Binding-site contacts:
Ligand atom OGS contacts residue GLY354 of chain 1.A at 3.1 Å (h-bond).
Ligand atom OK contacts residue GLY352 of chain 1.A at 3.2 Å.
Ligand atom CBS contacts residue HIS168 of chain 1.A at 3.4 Å.
Ligand atom NK contacts residue HIS168 of chain 1.A at 3.6 Å.
Ligand atom OK contacts residue ASP353 of chain 1.A at 3.0 Å (salt-bridge).
Ligand atom CKY contacts residue SER351 of chain 1.A at 3.4 Å.
Ligand atom CIB contacts residue PHE58 of chain 1.A at 3.5 Å (hydrophobic).
Ligand atom C2B contacts residue TYR166 of chain 1.A at 3.7 Å (hydrophobic).
Ligand atom CIB contacts residue TYR166 of chain 1.A at 3.5 Å (hydrophobic).
Ligand atom CBY contacts residue PHE181 of chain 1.A at 3.5 Å (hydrophobic).
Ligand atom OS contacts residue HIS168 of chain 1.A at 3.4 Å.
Ligand atom CS contacts residue ASP353 of chain 1.A at 3.7 Å.
Ligand atom NZK contacts residue ASP53 of chain 1.A at 3.2 Å (salt-bridge).
Ligand atom C9B contacts residue LEU356 of chain 1.A at 3.5 Å (hydrophobic).
Ligand atom CEK contacts residue ASP51 of chain 1.A at 3.4 Å.
Ligand atom OGS contacts residue TYR166 of chain 1.A at 3.5 Å.
Ligand atom CZY contacts residue GLY350 of chain 1.A at 3.5 Å.
Ligand atom CS contacts residue HIS168 of chain 1.A at 3.5 Å.
Ligand atom NZK contacts residue ASP353 of chain 1.A at 3.1 Å (salt-bridge).
Ligand atom NGB contacts residue LEU392 of chain 1.A at 2.6 Å (h-bond).
Ligand atom CBS contacts residue GLY354 of chain 1.A at 3.6 Å.
Ligand atom NK contacts residue ASP353 of chain 1.A at 2.9 Å (salt-bridge).
Ligand atom OGS contacts residue ASP353 of chain 1.A at 3.3 Å (salt-bridge).
Ligand atom CEB contacts residue THR152 of chain 1.A at 3.1 Å.
Ligand atom C5B contacts residue VAL49 of chain 1.A at 3.4 Å (hydrophobic).
Ligand atom CAS contacts residue ASP353 of chain 1.A at 3.5 Å.
Ligand atom CEK contacts residue ASP53 of chain 1.A at 3.3 Å.
Ligand atom CAY contacts residue PHE181 of chain 1.A at 3.3 Å (hydrophobic).
Ligand atom CDB contacts residue ASN116 of chain 1.A at 3.3 Å.
Ligand atom CGK contacts residue ASP353 of chain 1.A at 3.5 Å.
Ligand atom CBS contacts residue TYR166 of chain 1.A at 3.5 Å (hydrophobic).
Ligand atom CEY contacts residue TYR197 of chain 1.A at 3.6 Å (hydrophobic).
Ligand atom NZK contacts residue ASP51 of chain 1.A at 2.6 Å (salt-bridge).
Ligand atom NY contacts residue PHE181 of chain 1.A at 3.0 Å (h-bond).
Ligand atom OS contacts residue PHE181 of chain 1.A at 3.6 Å.
Ligand atom CDB contacts residue LEU392 of chain 1.A at 2.9 Å (hydrophobic).
Ligand atom C5B contacts residue GLU50 of chain 1.A at 3.6 Å.
Ligand atom OGS contacts residue GLY352 of chain 1.A at 3.4 Å.
Ligand atom C4B contacts residue VAL49 of chain 1.A at 3.5 Å (hydrophobic).
Ligand atom OGS contacts residue HIS168 of chain 1.A at 2.8 Å (h-bond).

This small molecule binds to this protein.
Small molecule (SMILES): Cc1nccn1CCCCc1ccc(CC(=O)N[C@@H](CO)C(=O)N[C@@H](CCCCN)C(=O)NCCC2CCCCC2)cc1

Sequence of chain 1.A:
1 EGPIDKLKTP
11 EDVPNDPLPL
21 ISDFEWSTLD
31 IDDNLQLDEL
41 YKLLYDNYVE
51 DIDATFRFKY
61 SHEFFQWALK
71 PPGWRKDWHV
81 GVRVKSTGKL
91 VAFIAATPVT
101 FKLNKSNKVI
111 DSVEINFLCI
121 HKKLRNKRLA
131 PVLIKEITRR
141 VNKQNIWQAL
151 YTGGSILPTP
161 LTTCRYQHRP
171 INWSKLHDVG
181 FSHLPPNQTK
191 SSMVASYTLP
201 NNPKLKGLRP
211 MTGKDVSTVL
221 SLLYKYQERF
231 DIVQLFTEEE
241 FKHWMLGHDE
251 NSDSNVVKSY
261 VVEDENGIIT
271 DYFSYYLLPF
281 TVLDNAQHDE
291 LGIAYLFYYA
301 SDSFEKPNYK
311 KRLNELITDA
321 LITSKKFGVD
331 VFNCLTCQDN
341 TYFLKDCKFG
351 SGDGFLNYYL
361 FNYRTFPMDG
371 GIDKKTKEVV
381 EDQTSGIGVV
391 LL